Binding-site contacts:
Ligand atom C18 contacts residue SER131 of chain 1.K at 3.8 Å.
Ligand atom N1 contacts residue ASP126 of chain 1.L at 3.2 Å (salt-bridge).
Ligand atom C4 contacts residue ASP126 of chain 1.L at 3.7 Å.
Ligand atom C4 contacts residue ALA27 of chain 1.K at 3.7 Å (hydrophobic).
Ligand atom C23 contacts residue THR1 of chain 1.K at 2.4 Å.
Ligand atom C12 contacts residue THR1 of chain 1.K at 2.6 Å.
Ligand atom C6 contacts residue THR21 of chain 1.K at 3.6 Å.
Ligand atom C5 contacts residue THR21 of chain 1.K at 3.6 Å.
Ligand atom C6 contacts residue GLY47 of chain 1.K at 3.5 Å.
Ligand atom N3 contacts residue GLY47 of chain 1.K at 2.8 Å (h-bond).
Ligand atom C12 contacts residue GLY47 of chain 1.K at 3.2 Å.
Ligand atom N2 contacts residue THR21 of chain 1.K at 2.7 Å (h-bond).
Ligand atom C25 contacts residue GLY48 of chain 1.K at 3.7 Å.
Ligand atom C13 contacts residue LYS33 of chain 1.K at 3.8 Å.
Ligand atom C15 contacts residue ALA20 of chain 1.K at 3.8 Å (hydrophobic).
Ligand atom N3 contacts residue THR1 of chain 1.K at 3.7 Å.
Ligand atom C24 contacts residue SER96 of chain 1.K at 3.5 Å.
Ligand atom C3 contacts residue ASP126 of chain 1.L at 3.4 Å.
Ligand atom C13 contacts residue THR1 of chain 1.K at 3.6 Å.
Ligand atom C23 contacts residue TYR170 of chain 1.K at 3.2 Å (hydrophobic).
Ligand atom C24 contacts residue GLY47 of chain 1.K at 3.7 Å.
Ligand atom O2 contacts residue THR21 of chain 1.K at 3.0 Å (h-bond).
Ligand atom O2 contacts residue ALA20 of chain 1.K at 3.3 Å.
Ligand atom C26 contacts residue ALA49 of chain 1.K at 3.7 Å (hydrophobic).
Ligand atom C26 contacts residue ALA20 of chain 1.K at 3.7 Å (hydrophobic).
Ligand atom C25 contacts residue SER96 of chain 1.K at 3.8 Å.
Ligand atom C15 contacts residue ALA49 of chain 1.K at 3.7 Å (hydrophobic).
Ligand atom C18 contacts residue THR1 of chain 1.K at 2.4 Å.
Ligand atom C10 contacts residue GLY47 of chain 1.K at 3.5 Å.
Ligand atom C16 contacts residue THR1 of chain 1.K at 1.4 Å.
Ligand atom C23 contacts residue ARG19 of chain 1.K at 3.2 Å.
Ligand atom C11 contacts residue THR1 of chain 1.K at 2.4 Å.
Ligand atom C27 contacts residue ASP126 of chain 1.L at 3.8 Å.
Ligand atom O3 contacts residue ALA49 of chain 1.K at 3.1 Å (h-bond).
Ligand atom C2 contacts residue THR21 of chain 1.K at 3.6 Å.
Ligand atom C11 contacts residue GLY47 of chain 1.K at 3.6 Å.
Ligand atom O6 contacts residue THR1 of chain 1.K at 2.4 Å (h-bond).
Ligand atom C17 contacts residue THR1 of chain 1.K at 1.5 Å.
Ligand atom O6 contacts residue GLY47 of chain 1.K at 2.9 Å (h-bond).
Ligand atom C17 contacts residue TYR170 of chain 1.K at 3.8 Å (hydrophobic).

This small molecule binds to this protein.
Small molecule (SMILES): CCCCCC(=O)N[C@H](C(=O)N[C@@H](CCC(=O)N(C)C)C(=O)N[C@@H](CC(C)C)[C@@H](O)C(C)C)C(C)C

Sequence of chain 1.K:
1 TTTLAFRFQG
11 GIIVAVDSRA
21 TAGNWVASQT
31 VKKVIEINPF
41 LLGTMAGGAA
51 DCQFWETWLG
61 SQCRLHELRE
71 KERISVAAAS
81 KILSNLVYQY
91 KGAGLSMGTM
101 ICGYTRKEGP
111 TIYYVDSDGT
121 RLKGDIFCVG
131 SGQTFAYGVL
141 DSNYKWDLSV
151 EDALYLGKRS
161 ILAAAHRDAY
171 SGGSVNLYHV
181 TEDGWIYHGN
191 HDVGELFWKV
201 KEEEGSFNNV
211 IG

Sequence of chain 1.L:
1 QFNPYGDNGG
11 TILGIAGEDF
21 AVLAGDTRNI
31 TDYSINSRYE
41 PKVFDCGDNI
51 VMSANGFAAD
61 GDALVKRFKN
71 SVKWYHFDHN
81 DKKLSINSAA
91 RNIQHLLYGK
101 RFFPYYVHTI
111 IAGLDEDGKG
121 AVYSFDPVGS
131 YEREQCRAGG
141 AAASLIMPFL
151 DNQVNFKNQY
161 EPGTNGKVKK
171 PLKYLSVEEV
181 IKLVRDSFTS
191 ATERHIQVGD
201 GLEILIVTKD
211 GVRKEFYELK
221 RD